Binding-site contacts:
Ligand atom OG1 contacts residue ILE39 of chain 28.A at 3.5 Å.
Ligand atom CB contacts residue ASP258 of chain 28.A at 3.7 Å.
Ligand atom NH2 contacts residue ARG50 of chain 28.A at 3.3 Å (salt-bridge).
Ligand atom CD2 contacts residue ASP258 of chain 28.A at 3.5 Å.
Ligand atom O contacts residue ARG50 of chain 28.A at 3.6 Å.
Ligand atom CA contacts residue ARG49 of chain 28.A at 3.5 Å.
Ligand atom CA contacts residue ARG50 of chain 28.A at 3.5 Å.
Ligand atom O contacts residue ARG49 of chain 28.A at 3.1 Å (salt-bridge).
Ligand atom N contacts residue ASP258 of chain 28.A at 2.9 Å (salt-bridge).
Ligand atom CD2 contacts residue ARG43 of chain 28.A at 3.7 Å.
Ligand atom NE contacts residue ASP53 of chain 28.A at 3.7 Å.
Ligand atom CG2 contacts residue ALA42 of chain 28.A at 3.7 Å (hydrophobic).
Ligand atom CA contacts residue ASP258 of chain 28.A at 3.7 Å.
Ligand atom O contacts residue ILE39 of chain 28.A at 3.6 Å.
Ligand atom C contacts residue ARG49 of chain 28.A at 3.4 Å.
Ligand atom N contacts residue ARG49 of chain 28.A at 3.0 Å (salt-bridge).
Ligand atom CA contacts residue ASP258 of chain 28.A at 3.7 Å.
Ligand atom CD contacts residue ARG50 of chain 28.A at 3.6 Å.
Ligand atom CD contacts residue LEU52 of chain 28.A at 3.5 Å (hydrophobic).
Ligand atom O contacts residue ARG43 of chain 28.A at 3.1 Å (salt-bridge).
Ligand atom OG1 contacts residue ASP258 of chain 28.A at 3.3 Å.
Ligand atom C contacts residue ASP258 of chain 28.A at 3.7 Å.
Ligand atom N contacts residue ILE39 of chain 28.A at 3.7 Å.
Ligand atom N contacts residue ARG49 of chain 28.A at 3.6 Å.
Ligand atom CB contacts residue MET259 of chain 28.A at 3.8 Å (hydrophobic).
Ligand atom N contacts residue ASP258 of chain 28.A at 3.0 Å (salt-bridge).
Ligand atom OG1 contacts residue MET259 of chain 28.A at 2.8 Å (h-bond).
Ligand atom CA contacts residue ASP258 of chain 28.A at 3.5 Å.
Ligand atom NH1 contacts residue ASP228 of chain 28.A at 2.7 Å (salt-bridge).
Ligand atom NH1 contacts residue THR246 of chain 28.A at 3.0 Å (h-bond).
Ligand atom C contacts residue ILE39 of chain 28.A at 3.6 Å (hydrophobic).
Ligand atom CB contacts residue ARG49 of chain 28.A at 3.5 Å.
Ligand atom C contacts residue ASP258 of chain 28.A at 3.6 Å.
Ligand atom N contacts residue ASP258 of chain 28.A at 2.8 Å (salt-bridge).
Ligand atom CB contacts residue ILE39 of chain 28.A at 3.6 Å (hydrophobic).
Ligand atom CB contacts residue ASP258 of chain 28.A at 3.5 Å.
Ligand atom O contacts residue ARG43 of chain 28.A at 3.0 Å (salt-bridge).
Ligand atom CB contacts residue ARG50 of chain 28.A at 3.7 Å.
Ligand atom CG2 contacts residue MET259 of chain 28.A at 3.7 Å (hydrophobic).
Ligand atom N contacts residue ARG49 of chain 28.A at 3.6 Å.

Sequence of chain 28.A:
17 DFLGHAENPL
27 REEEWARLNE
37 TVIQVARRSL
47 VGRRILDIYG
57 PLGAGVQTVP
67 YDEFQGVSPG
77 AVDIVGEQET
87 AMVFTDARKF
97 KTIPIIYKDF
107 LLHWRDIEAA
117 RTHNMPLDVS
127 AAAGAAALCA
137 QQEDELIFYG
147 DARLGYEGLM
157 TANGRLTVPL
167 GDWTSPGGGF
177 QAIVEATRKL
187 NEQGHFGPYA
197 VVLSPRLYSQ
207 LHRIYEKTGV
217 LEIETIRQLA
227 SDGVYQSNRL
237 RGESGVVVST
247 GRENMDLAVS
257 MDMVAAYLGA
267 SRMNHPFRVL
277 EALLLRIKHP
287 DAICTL

A protein and the small-molecule ligand that binds it are described below.
Small molecule (SMILES): CC(C)C[C@H](NC(=O)CN)C(=O)N[C@H](C(=O)N[C@H](C(=O)NCC(=O)N[C@@H](CO)C(=O)N[C@@H](CC(C)C)C(=O)N[C@@H](CCCN=C(N)N)C(=O)NCC=O)C(C)C)[C@@H](C)O